Sequence of chain 1.A:
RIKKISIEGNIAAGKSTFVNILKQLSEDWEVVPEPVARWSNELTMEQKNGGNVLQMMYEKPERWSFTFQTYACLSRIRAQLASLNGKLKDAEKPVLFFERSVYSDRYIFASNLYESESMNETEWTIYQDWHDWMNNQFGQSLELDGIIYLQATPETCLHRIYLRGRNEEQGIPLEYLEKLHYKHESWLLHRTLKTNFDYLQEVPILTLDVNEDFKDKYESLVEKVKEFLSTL

Binding-site contacts:
Ligand atom SAR contacts residue PHE116 of chain 1.A at 3.7 Å.
Ligand atom SAR contacts residue GLN117 of chain 1.A at 3.6 Å (h-bond).
Ligand atom C6 contacts residue VAL75 of chain 1.A at 3.5 Å (hydrophobic).
Ligand atom NAB contacts residue ARG148 of chain 1.A at 3.5 Å (salt-bridge).
Ligand atom FAD contacts residue ASN160 of chain 1.A at 3.5 Å.
Ligand atom CAW contacts residue 1NM1 of chain 1.D at 3.7 Å.
Ligand atom N3 contacts residue PHE157 of chain 1.A at 3.3 Å.
Ligand atom N3 contacts residue GLN117 of chain 1.A at 2.9 Å (h-bond).
Ligand atom FAD contacts residue SER164 of chain 1.A at 3.6 Å.
Ligand atom CAK contacts residue 1NM1 of chain 1.D at 3.5 Å.
Ligand atom NAC contacts residue GLN117 of chain 1.A at 3.3 Å (h-bond).
Ligand atom NAB contacts residue VAL75 of chain 1.A at 3.5 Å.
Ligand atom C2 contacts residue GLN117 of chain 1.A at 3.7 Å.
Ligand atom N1 contacts residue PHE157 of chain 1.A at 3.7 Å.
Ligand atom CAI contacts residue 1NM1 of chain 1.D at 3.5 Å.
Ligand atom C6 contacts residue PHE157 of chain 1.A at 3.7 Å (hydrophobic).
Ligand atom SAS contacts residue 1NM1 of chain 1.D at 3.8 Å.
Ligand atom NAB contacts residue GLU73 of chain 1.A at 3.3 Å (salt-bridge).
Ligand atom CAG contacts residue LEU102 of chain 1.A at 3.8 Å (hydrophobic).
Ligand atom C2 contacts residue PHE157 of chain 1.A at 3.4 Å (hydrophobic).
Ligand atom FAD contacts residue 1NM1 of chain 1.D at 3.8 Å.
Ligand atom CAY contacts residue 1NM1 of chain 1.D at 3.7 Å.
Ligand atom OAQ contacts residue 1NM1 of chain 1.D at 3.7 Å.
Ligand atom SAR contacts residue PHE157 of chain 1.A at 3.8 Å.
Ligand atom NAC contacts residue PHE157 of chain 1.A at 3.8 Å.
Ligand atom N3 contacts residue PHE116 of chain 1.A at 3.7 Å.
Ligand atom OAP contacts residue PRO109 of chain 1.A at 3.8 Å.
Ligand atom CAA contacts residue 1NM1 of chain 1.D at 3.6 Å.
Ligand atom C2 contacts residue PHE116 of chain 1.A at 3.7 Å (hydrophobic).
Ligand atom C5 contacts residue VAL75 of chain 1.A at 3.8 Å (hydrophobic).
Ligand atom CAZ contacts residue 1NM1 of chain 1.D at 3.5 Å.
Ligand atom NAC contacts residue ASP153 of chain 1.A at 3.0 Å (salt-bridge).
Ligand atom CAE contacts residue 1NM1 of chain 1.D at 3.7 Å.
Ligand atom FAD contacts residue TYR224 of chain 1.A at 3.2 Å.
Ligand atom C4 contacts residue PHE157 of chain 1.A at 3.5 Å (hydrophobic).
Ligand atom C5 contacts residue PHE157 of chain 1.A at 3.5 Å (hydrophobic).
Ligand atom NAO contacts residue 1NM1 of chain 1.D at 3.6 Å.
Ligand atom CAE contacts residue TYR106 of chain 1.A at 3.4 Å (hydrophobic).
Ligand atom CAF contacts residue TYR106 of chain 1.A at 3.6 Å (hydrophobic).
Ligand atom CAJ contacts residue 1NM1 of chain 1.D at 3.7 Å.

This protein binds this small molecule.
Small molecule (SMILES): COc1ccc(-c2nc(CSc3nc(N)cc(N)n3)cs2)cc1OCCF